Binding-site contacts:
Ligand atom C5 contacts residue ASN1074 of chain 1.B at 3.7 Å.
Ligand atom C3 contacts residue ALA706 of chain 1.B at 4.0 Å (hydrophobic).
Ligand atom O3 contacts residue ALA706 of chain 1.B at 3.8 Å.
Ligand atom C6 contacts residue ASN1074 of chain 1.B at 4.4 Å.
Ligand atom C4 contacts residue ALA706 of chain 1.B at 3.9 Å (hydrophobic).
Ligand atom C2 contacts residue ASN1074 of chain 1.B at 2.5 Å.
Ligand atom C1 contacts residue ASN1074 of chain 1.B at 1.4 Å.
Ligand atom N2 contacts residue ASN1074 of chain 1.B at 2.8 Å (h-bond).
Ligand atom C2 contacts residue ALA706 of chain 1.B at 3.8 Å (hydrophobic).
Ligand atom C4 contacts residue ASN1074 of chain 1.B at 4.2 Å.
Ligand atom O5 contacts residue ALA706 of chain 1.B at 4.5 Å.
Ligand atom C7 contacts residue ASN1074 of chain 1.B at 4.0 Å.
Ligand atom O5 contacts residue ASN1074 of chain 1.B at 2.4 Å (h-bond).
Ligand atom C3 contacts residue ASN1074 of chain 1.B at 3.8 Å.
Ligand atom O7 contacts residue ALA706 of chain 1.B at 3.8 Å.

The small molecule below binds the protein below.
Small molecule (SMILES): CC(=O)N[C@@H]1[C@@H](O)[C@H](O)[C@@H](CO)O[C@H]1O

Sequence of chain 1.B:
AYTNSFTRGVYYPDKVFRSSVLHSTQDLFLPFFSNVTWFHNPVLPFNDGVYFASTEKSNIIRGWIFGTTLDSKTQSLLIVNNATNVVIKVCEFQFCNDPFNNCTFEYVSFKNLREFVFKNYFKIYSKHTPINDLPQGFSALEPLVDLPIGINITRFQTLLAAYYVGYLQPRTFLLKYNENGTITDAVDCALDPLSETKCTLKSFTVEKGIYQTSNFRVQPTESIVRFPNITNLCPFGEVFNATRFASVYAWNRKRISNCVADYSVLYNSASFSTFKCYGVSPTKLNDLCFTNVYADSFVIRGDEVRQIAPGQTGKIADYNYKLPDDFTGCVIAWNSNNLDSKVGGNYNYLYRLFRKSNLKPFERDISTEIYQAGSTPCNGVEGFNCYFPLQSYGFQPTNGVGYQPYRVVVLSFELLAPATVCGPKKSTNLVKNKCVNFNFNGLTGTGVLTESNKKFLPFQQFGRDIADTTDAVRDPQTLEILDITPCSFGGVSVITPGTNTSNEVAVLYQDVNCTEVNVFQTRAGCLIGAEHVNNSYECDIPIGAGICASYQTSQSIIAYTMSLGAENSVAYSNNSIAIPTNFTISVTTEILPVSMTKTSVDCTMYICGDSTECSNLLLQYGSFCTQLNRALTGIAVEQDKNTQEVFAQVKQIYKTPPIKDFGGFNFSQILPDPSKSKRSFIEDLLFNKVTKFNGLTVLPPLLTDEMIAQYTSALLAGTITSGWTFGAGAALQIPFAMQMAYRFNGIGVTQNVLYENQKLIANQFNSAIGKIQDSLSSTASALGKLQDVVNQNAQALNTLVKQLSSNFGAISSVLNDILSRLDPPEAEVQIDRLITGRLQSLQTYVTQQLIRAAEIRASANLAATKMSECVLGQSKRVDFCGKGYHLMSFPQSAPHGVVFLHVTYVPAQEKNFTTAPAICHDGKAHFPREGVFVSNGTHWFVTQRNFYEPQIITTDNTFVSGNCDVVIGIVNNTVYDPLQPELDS